Sequence of chain 1.L:
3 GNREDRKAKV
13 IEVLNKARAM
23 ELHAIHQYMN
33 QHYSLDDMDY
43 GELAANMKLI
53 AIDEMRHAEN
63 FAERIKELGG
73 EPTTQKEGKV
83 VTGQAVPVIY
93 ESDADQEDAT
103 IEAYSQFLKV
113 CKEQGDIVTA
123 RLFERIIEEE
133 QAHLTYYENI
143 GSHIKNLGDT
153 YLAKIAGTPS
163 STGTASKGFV

This protein binds this small molecule.
Small molecule (SMILES): CC1=C(CCC(=O)O)C2=Cc3c(CCC(=O)O)c(C)c4n3[Fe@]35n6c(c(C)c(CCC(=O)O)c6=CC1=[N+]23)=CC1=[N+]5C(=C4)C(C)=C1CCC(=O)O

Sequence of chain 1.K:
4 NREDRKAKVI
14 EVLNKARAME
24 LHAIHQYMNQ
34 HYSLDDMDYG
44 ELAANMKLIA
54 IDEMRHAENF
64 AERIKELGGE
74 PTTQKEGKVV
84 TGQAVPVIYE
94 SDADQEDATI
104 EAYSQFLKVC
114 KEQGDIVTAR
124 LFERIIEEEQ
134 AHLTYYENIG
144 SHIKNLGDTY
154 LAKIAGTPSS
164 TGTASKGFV

Binding-site contacts:
Ligand atom CGD contacts residue ARG20 of chain 1.L at 3.5 Å.
Ligand atom CMB contacts residue GLU61 of chain 1.K at 3.1 Å.
Ligand atom NA contacts residue MET57 of chain 1.L at 3.0 Å (h-bond).
Ligand atom C1B contacts residue MET57 of chain 1.K at 3.3 Å (hydrophobic).
Ligand atom NC contacts residue MET57 of chain 1.L at 3.1 Å (h-bond).
Ligand atom O2D contacts residue ARG20 of chain 1.L at 3.1 Å (salt-bridge).
Ligand atom C4A contacts residue MET57 of chain 1.K at 3.5 Å (hydrophobic).
Ligand atom O1B contacts residue LYS50 of chain 1.L at 2.8 Å (salt-bridge).
Ligand atom FE contacts residue MET57 of chain 1.K at 2.4 Å.
Ligand atom FE contacts residue MET57 of chain 1.L at 2.4 Å.
Ligand atom NB contacts residue MET57 of chain 1.K at 3.1 Å (h-bond).
Ligand atom ND contacts residue MET57 of chain 1.L at 3.3 Å (h-bond).
Ligand atom CGC contacts residue SER168 of chain 1.L at 2.9 Å.
Ligand atom CGA contacts residue TYR35 of chain 1.L at 3.4 Å (hydrophobic).
Ligand atom O2C contacts residue SER168 of chain 1.L at 2.1 Å.
Ligand atom CBB contacts residue SER168 of chain 1.L at 3.3 Å.
Ligand atom O2D contacts residue TYR35 of chain 1.K at 2.9 Å (h-bond).
Ligand atom C1D contacts residue MET57 of chain 1.L at 3.3 Å (hydrophobic).
Ligand atom ND contacts residue MET57 of chain 1.K at 2.9 Å.
Ligand atom CHB contacts residue MET57 of chain 1.L at 3.5 Å (hydrophobic).
Ligand atom NC contacts residue MET57 of chain 1.K at 3.2 Å (h-bond).
Ligand atom CMD contacts residue MET57 of chain 1.L at 3.4 Å (hydrophobic).
Ligand atom O1D contacts residue ARG20 of chain 1.L at 3.5 Å (salt-bridge).
Ligand atom C4D contacts residue MET57 of chain 1.L at 3.5 Å (hydrophobic).
Ligand atom NB contacts residue MET57 of chain 1.L at 3.0 Å (h-bond).
Ligand atom CMC contacts residue LYS50 of chain 1.K at 3.5 Å.
Ligand atom O2B contacts residue SER168 of chain 1.L at 2.8 Å.
Ligand atom C1D contacts residue MET57 of chain 1.K at 3.5 Å (hydrophobic).
Ligand atom O1C contacts residue LYS169 of chain 1.L at 3.1 Å (salt-bridge).
Ligand atom O2A contacts residue ARG20 of chain 1.K at 2.8 Å (salt-bridge).
Ligand atom C1B contacts residue MET57 of chain 1.L at 3.5 Å (hydrophobic).
Ligand atom CGA contacts residue ARG20 of chain 1.K at 3.4 Å.
Ligand atom O1A contacts residue TYR35 of chain 1.L at 2.4 Å (h-bond).
Ligand atom C4A contacts residue MET57 of chain 1.L at 3.4 Å (hydrophobic).
Ligand atom CMD contacts residue GLU61 of chain 1.L at 3.4 Å.
Ligand atom O1A contacts residue ARG20 of chain 1.K at 2.7 Å (salt-bridge).
Ligand atom O1C contacts residue SER168 of chain 1.L at 3.0 Å.
Ligand atom CGB contacts residue SER168 of chain 1.L at 3.3 Å.
Ligand atom O1D contacts residue HIS28 of chain 1.K at 3.0 Å.
Ligand atom CHB contacts residue MET57 of chain 1.K at 3.3 Å (hydrophobic).